Sequence of chain 1.B:
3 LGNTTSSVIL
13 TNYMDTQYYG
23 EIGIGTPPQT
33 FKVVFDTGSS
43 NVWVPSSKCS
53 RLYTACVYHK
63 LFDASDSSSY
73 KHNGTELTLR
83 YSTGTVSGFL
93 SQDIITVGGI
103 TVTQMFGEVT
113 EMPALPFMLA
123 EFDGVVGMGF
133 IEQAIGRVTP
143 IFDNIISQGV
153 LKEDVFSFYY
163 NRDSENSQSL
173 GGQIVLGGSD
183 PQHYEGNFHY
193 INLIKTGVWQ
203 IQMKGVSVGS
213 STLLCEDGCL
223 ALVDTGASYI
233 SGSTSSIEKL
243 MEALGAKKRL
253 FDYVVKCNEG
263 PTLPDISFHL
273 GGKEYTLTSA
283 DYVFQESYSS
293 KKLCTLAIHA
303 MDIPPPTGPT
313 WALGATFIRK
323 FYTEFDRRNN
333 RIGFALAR

This protein binds this small molecule.
Small molecule (SMILES): CNC[C@H](C[C@H]1CCCOC1)NC(=O)N1CCC[C@@H]([C@@H](OCCNC(=O)OC)c2cccc(Cl)c2)C1

Binding-site contacts:
Ligand atom C38 contacts residue PHE124 of chain 1.B at 3.7 Å (hydrophobic).
Ligand atom C32 contacts residue GLY228 of chain 1.B at 3.4 Å.
Ligand atom N42 contacts residue GLY228 of chain 1.B at 2.9 Å (h-bond).
Ligand atom C51 contacts residue ASP38 of chain 1.B at 3.7 Å.
Ligand atom O2 contacts residue GLY228 of chain 1.B at 3.2 Å.
Ligand atom C2 contacts residue THR227 of chain 1.B at 3.0 Å.
Ligand atom C1 contacts residue SER230 of chain 1.B at 3.7 Å.
Ligand atom O35 contacts residue TYR20 of chain 1.B at 2.9 Å (h-bond).
Ligand atom C46 contacts residue THR85 of chain 1.B at 3.6 Å.
Ligand atom CL28 contacts residue PHE119 of chain 1.B at 3.5 Å.
Ligand atom N1 contacts residue GLY228 of chain 1.B at 2.8 Å (h-bond).
Ligand atom CT2 contacts residue THR18 of chain 1.B at 3.7 Å.
Ligand atom O1 contacts residue THR85 of chain 1.B at 3.0 Å (h-bond).
Ligand atom CL28 contacts residue PRO118 of chain 1.B at 3.6 Å.
Ligand atom C9 contacts residue THR18 of chain 1.B at 3.6 Å.
Ligand atom O2 contacts residue ALA229 of chain 1.B at 3.4 Å.
Ligand atom CT3 contacts residue VAL36 of chain 1.B at 3.6 Å (hydrophobic).
Ligand atom O44 contacts residue MET303 of chain 1.B at 3.4 Å.
Ligand atom C33 contacts residue GLY228 of chain 1.B at 3.5 Å.
Ligand atom O35 contacts residue GLN19 of chain 1.B at 3.2 Å.
Ligand atom C34 contacts residue ASP38 of chain 1.B at 3.4 Å.
Ligand atom C34 contacts residue GLY228 of chain 1.B at 3.4 Å.
Ligand atom C49 contacts residue GLY228 of chain 1.B at 3.6 Å.
Ligand atom O2 contacts residue SER230 of chain 1.B at 3.6 Å.
Ligand atom C47 contacts residue THR85 of chain 1.B at 3.5 Å.
Ligand atom O35 contacts residue THR18 of chain 1.B at 3.4 Å (h-bond).
Ligand atom C9 contacts residue GLY228 of chain 1.B at 3.5 Å.
Ligand atom C2 contacts residue TYR162 of chain 1.B at 3.3 Å (hydrophobic).
Ligand atom C33 contacts residue ASP226 of chain 1.B at 3.3 Å.
Ligand atom C39 contacts residue THR85 of chain 1.B at 3.7 Å.
Ligand atom C51 contacts residue GLY40 of chain 1.B at 3.7 Å.
Ligand atom N35 contacts residue ASP38 of chain 1.B at 3.0 Å (salt-bridge).
Ligand atom C51 contacts residue ASP226 of chain 1.B at 3.7 Å.
Ligand atom C2 contacts residue TYR20 of chain 1.B at 3.7 Å (hydrophobic).
Ligand atom O2 contacts residue THR227 of chain 1.B at 3.3 Å (h-bond).
Ligand atom C2 contacts residue ALA229 of chain 1.B at 3.7 Å (hydrophobic).
Ligand atom C7 contacts residue GLN19 of chain 1.B at 3.6 Å.
Ligand atom N35 contacts residue ASP226 of chain 1.B at 3.2 Å (salt-bridge).
Ligand atom O44 contacts residue SER84 of chain 1.B at 2.8 Å (h-bond).
Ligand atom C43 contacts residue SER84 of chain 1.B at 3.6 Å.